Sequence of chain 3.H:
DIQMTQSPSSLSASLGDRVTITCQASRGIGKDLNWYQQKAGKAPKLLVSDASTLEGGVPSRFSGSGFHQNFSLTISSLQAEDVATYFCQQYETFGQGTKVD

Sequence of chain 3.D:
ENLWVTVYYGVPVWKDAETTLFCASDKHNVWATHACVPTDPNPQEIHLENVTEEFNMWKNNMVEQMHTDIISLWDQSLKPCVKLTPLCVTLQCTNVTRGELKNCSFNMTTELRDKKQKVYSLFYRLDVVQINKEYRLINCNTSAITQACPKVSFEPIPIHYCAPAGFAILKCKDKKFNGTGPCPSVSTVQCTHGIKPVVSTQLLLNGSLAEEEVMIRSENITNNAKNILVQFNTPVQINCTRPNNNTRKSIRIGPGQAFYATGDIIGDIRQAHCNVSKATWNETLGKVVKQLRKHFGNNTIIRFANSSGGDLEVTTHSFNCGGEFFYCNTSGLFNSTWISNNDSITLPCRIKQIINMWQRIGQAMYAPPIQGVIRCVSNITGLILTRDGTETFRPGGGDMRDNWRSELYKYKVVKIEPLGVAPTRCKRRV

Binding-site contacts:
Ligand atom O7 contacts residue ASN246 of chain 3.D at 3.2 Å (h-bond).
Ligand atom C8 contacts residue ILE29 of chain 3.H at 3.7 Å (hydrophobic).
Ligand atom N2 contacts residue TYR91 of chain 3.H at 4.1 Å.
Ligand atom C7 contacts residue ASN246 of chain 3.D at 3.2 Å.
Ligand atom C8 contacts residue THR248 of chain 3.D at 3.4 Å.
Ligand atom N2 contacts residue ILE29 of chain 3.H at 3.6 Å.
Ligand atom O6 contacts residue GLY30 of chain 3.H at 3.5 Å.
Ligand atom C4 contacts residue PHE67 of chain 3.H at 3.4 Å (hydrophobic).
Ligand atom C3 contacts residue ASP32 of chain 3.H at 4.4 Å.
Ligand atom N2 contacts residue ASP32 of chain 3.H at 3.2 Å (salt-bridge).
Ligand atom C2 contacts residue PHE67 of chain 3.H at 4.4 Å (hydrophobic).
Ligand atom O7 contacts residue THR248 of chain 3.D at 3.2 Å (h-bond).
Ligand atom C7 contacts residue TYR91 of chain 3.H at 3.9 Å (hydrophobic).
Ligand atom O5 contacts residue ASN246 of chain 3.D at 2.4 Å (h-bond).
Ligand atom C5 contacts residue PHE67 of chain 3.H at 4.4 Å (hydrophobic).
Ligand atom O5 contacts residue GLU245 of chain 3.D at 4.0 Å.
Ligand atom C7 contacts residue ILE29 of chain 3.H at 4.1 Å (hydrophobic).
Ligand atom O3 contacts residue ILE29 of chain 3.H at 3.8 Å.
Ligand atom C7 contacts residue THR248 of chain 3.D at 3.6 Å.
Ligand atom C3 contacts residue GLY30 of chain 3.H at 4.0 Å.
Ligand atom C4 contacts residue ASN246 of chain 3.D at 4.2 Å.
Ligand atom O5 contacts residue GLY30 of chain 3.H at 4.1 Å.
Ligand atom C1 contacts residue ASN246 of chain 3.D at 1.4 Å.
Ligand atom C3 contacts residue ILE29 of chain 3.H at 4.4 Å (hydrophobic).
Ligand atom C2 contacts residue ASP32 of chain 3.H at 4.0 Å.
Ligand atom N2 contacts residue ASN246 of chain 3.D at 2.8 Å (h-bond).
Ligand atom C8 contacts residue ASN246 of chain 3.D at 4.3 Å.
Ligand atom C1 contacts residue ASP32 of chain 3.H at 4.0 Å.
Ligand atom O3 contacts residue PHE67 of chain 3.H at 3.7 Å.
Ligand atom C8 contacts residue ASP32 of chain 3.H at 3.8 Å.
Ligand atom O4 contacts residue PHE67 of chain 3.H at 3.9 Å.
Ligand atom C5 contacts residue ASN246 of chain 3.D at 3.7 Å.
Ligand atom C3 contacts residue ASN246 of chain 3.D at 3.8 Å.
Ligand atom C3 contacts residue PHE67 of chain 3.H at 4.0 Å (hydrophobic).
Ligand atom C7 contacts residue ASP32 of chain 3.H at 3.9 Å.
Ligand atom C2 contacts residue ASN246 of chain 3.D at 2.4 Å.
Ligand atom O3 contacts residue GLY30 of chain 3.H at 3.2 Å.
Ligand atom O6 contacts residue PHE67 of chain 3.H at 4.0 Å.
Ligand atom O6 contacts residue HIS68 of chain 3.H at 4.1 Å.
Ligand atom C8 contacts residue TYR91 of chain 3.H at 3.4 Å (hydrophobic).

A small-molecule ligand and the protein it binds are described below.
Small molecule (SMILES): CC(=O)N[C@H]1[C@H](O[C@H]2[C@H](O)[C@@H](NC(C)=O)CO[C@@H]2CO)O[C@H](CO)[C@@H](O)[C@@H]1O